A protein and the small-molecule ligand that binds it are described below.
Small molecule (SMILES): CC(C)=CCOP(=O)(O)O

Sequence of chain 9.A:
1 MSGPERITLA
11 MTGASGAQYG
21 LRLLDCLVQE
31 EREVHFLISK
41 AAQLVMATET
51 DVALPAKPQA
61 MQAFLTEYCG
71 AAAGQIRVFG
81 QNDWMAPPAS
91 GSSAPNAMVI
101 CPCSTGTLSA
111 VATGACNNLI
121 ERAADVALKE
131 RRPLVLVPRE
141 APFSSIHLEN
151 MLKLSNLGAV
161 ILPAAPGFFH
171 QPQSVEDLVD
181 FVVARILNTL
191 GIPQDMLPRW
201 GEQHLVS

Sequence of chain 11.A:
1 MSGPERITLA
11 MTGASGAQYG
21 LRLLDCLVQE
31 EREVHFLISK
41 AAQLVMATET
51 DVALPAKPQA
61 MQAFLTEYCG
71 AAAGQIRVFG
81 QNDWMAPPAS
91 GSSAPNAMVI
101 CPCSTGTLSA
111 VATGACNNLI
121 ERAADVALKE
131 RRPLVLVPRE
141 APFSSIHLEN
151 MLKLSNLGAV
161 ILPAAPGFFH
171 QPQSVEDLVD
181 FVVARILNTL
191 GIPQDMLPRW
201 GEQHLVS

Binding-site contacts:
Ligand atom OAE contacts residue LYS129 of chain 4.A at 3.6 Å (salt-bridge).
Ligand atom PAJ contacts residue SER90 of chain 4.A at 3.7 Å.
Ligand atom CAA contacts residue FMN1 of chain 11.C at 3.6 Å.
Ligand atom CAA contacts residue ALA89 of chain 4.A at 3.8 Å (hydrophobic).
Ligand atom OAD contacts residue GLU140 of chain 9.A at 3.7 Å.
Ligand atom PAJ contacts residue ARG185 of chain 11.A at 3.7 Å.
Ligand atom OAD contacts residue ARG185 of chain 11.A at 2.9 Å (salt-bridge).
Ligand atom OAH contacts residue GLY91 of chain 4.A at 3.9 Å.
Ligand atom OAE contacts residue GLU140 of chain 9.A at 2.3 Å (salt-bridge).
Ligand atom PAJ contacts residue LYS129 of chain 4.A at 3.7 Å.
Ligand atom CAF contacts residue FMN1 of chain 11.C at 3.4 Å.
Ligand atom OAD contacts residue GLY91 of chain 4.A at 2.8 Å (h-bond).
Ligand atom CAG contacts residue PHE169 of chain 11.A at 3.7 Å (hydrophobic).
Ligand atom CAI contacts residue FMN1 of chain 11.C at 3.6 Å.
Ligand atom CAG contacts residue FMN1 of chain 11.C at 3.4 Å.
Ligand atom OAE contacts residue ARG139 of chain 9.A at 3.5 Å (salt-bridge).
Ligand atom CAF contacts residue ARG122 of chain 4.A at 3.6 Å.
Ligand atom OAH contacts residue SER90 of chain 4.A at 2.9 Å (h-bond).
Ligand atom CAF contacts residue ALA89 of chain 4.A at 3.5 Å (hydrophobic).
Ligand atom PAJ contacts residue GLU140 of chain 9.A at 3.4 Å.
Ligand atom CAB contacts residue TRP200 of chain 11.A at 3.6 Å (hydrophobic).
Ligand atom CAF contacts residue SER90 of chain 4.A at 3.8 Å.
Ligand atom OAH contacts residue ARG122 of chain 4.A at 3.4 Å (salt-bridge).
Ligand atom CAB contacts residue PHE169 of chain 11.A at 3.8 Å (hydrophobic).
Ligand atom PAJ contacts residue ARG122 of chain 4.A at 3.8 Å.
Ligand atom OAD contacts residue SER90 of chain 4.A at 3.6 Å (h-bond).
Ligand atom OAC contacts residue ARG139 of chain 9.A at 3.0 Å (salt-bridge).
Ligand atom CAA contacts residue TRP84 of chain 4.A at 3.4 Å (hydrophobic).
Ligand atom CAG contacts residue ARG122 of chain 4.A at 3.7 Å.
Ligand atom OAE contacts residue ARG122 of chain 4.A at 3.0 Å (salt-bridge).
Ligand atom CAI contacts residue SER90 of chain 4.A at 3.6 Å.
Ligand atom CAG contacts residue SER90 of chain 4.A at 3.8 Å.
Ligand atom OAC contacts residue GLU140 of chain 9.A at 3.7 Å.
Ligand atom OAC contacts residue PHE169 of chain 11.A at 3.6 Å.
Ligand atom PAJ contacts residue ARG139 of chain 9.A at 3.9 Å.
Ligand atom CAA contacts residue TRP200 of chain 11.A at 3.7 Å (hydrophobic).
Ligand atom OAD contacts residue LYS129 of chain 4.A at 2.7 Å (salt-bridge).
Ligand atom CAB contacts residue FMN1 of chain 11.C at 3.8 Å.
Ligand atom CAB contacts residue SER90 of chain 4.A at 3.9 Å.
Ligand atom OAC contacts residue ARG185 of chain 11.A at 3.0 Å (salt-bridge).

Sequence of chain 4.A:
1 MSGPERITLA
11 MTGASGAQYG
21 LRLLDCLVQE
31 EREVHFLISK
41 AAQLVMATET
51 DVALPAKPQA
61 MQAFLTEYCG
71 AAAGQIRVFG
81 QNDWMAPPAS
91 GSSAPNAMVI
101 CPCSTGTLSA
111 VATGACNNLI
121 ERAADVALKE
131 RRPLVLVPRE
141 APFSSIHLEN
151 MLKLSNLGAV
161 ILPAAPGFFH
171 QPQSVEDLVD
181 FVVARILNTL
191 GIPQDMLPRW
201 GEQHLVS